Sequence of chain 1.E:
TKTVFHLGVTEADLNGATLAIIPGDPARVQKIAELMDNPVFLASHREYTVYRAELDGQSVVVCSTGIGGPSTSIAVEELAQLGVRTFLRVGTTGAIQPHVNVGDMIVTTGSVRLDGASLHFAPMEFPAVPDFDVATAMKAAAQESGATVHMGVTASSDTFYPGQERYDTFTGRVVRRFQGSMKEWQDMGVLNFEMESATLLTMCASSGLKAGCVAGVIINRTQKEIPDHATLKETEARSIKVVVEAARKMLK

A small-molecule ligand and the protein it binds are described below.
Small molecule (SMILES): Nc1ccnc(=O)[nH]1

Binding-site contacts:
Ligand atom C4 contacts residue GLN165 of chain 1.E at 3.7 Å.
Ligand atom C6 contacts residue GOL1 of chain 1.HA at 3.6 Å.
Ligand atom C6 contacts residue THR94 of chain 1.E at 3.7 Å.
Ligand atom C5 contacts residue CTN1 of chain 1.FA at 0.8 Å.
Ligand atom N4 contacts residue GLY95 of chain 1.E at 3.5 Å.
Ligand atom N3 contacts residue GLY95 of chain 1.E at 4.0 Å.
Ligand atom C2 contacts residue GLN165 of chain 1.E at 3.7 Å.
Ligand atom N3 contacts residue PHE161 of chain 1.E at 3.6 Å.
Ligand atom C5 contacts residue ILE220 of chain 1.E at 4.1 Å (hydrophobic).
Ligand atom O2 contacts residue GLN165 of chain 1.E at 3.0 Å (h-bond).
Ligand atom O2 contacts residue MET196 of chain 1.E at 3.6 Å.
Ligand atom N1 contacts residue CTN1 of chain 1.FA at 0.7 Å (h-bond).
Ligand atom C6 contacts residue CTN1 of chain 1.FA at 0.7 Å.
Ligand atom C6 contacts residue GLY95 of chain 1.E at 3.9 Å.
Ligand atom O2 contacts residue GLU195 of chain 1.E at 3.5 Å.
Ligand atom N3 contacts residue CTN1 of chain 1.FA at 0.5 Å (h-bond).
Ligand atom C4 contacts residue CTN1 of chain 1.FA at 0.6 Å.
Ligand atom N4 contacts residue CTN1 of chain 1.FA at 0.5 Å (h-bond).
Ligand atom O2 contacts residue PHE194 of chain 1.E at 3.9 Å.
Ligand atom N1 contacts residue GOL1 of chain 1.HA at 2.9 Å (h-bond).
Ligand atom N1 contacts residue THR93 of chain 1.E at 3.9 Å.
Ligand atom O2 contacts residue GOL1 of chain 1.HA at 3.9 Å.
Ligand atom C6 contacts residue THR93 of chain 1.E at 3.7 Å.
Ligand atom C2 contacts residue PHE161 of chain 1.E at 3.7 Å (hydrophobic).
Ligand atom N4 contacts residue ARG167 of chain 1.E at 2.9 Å (salt-bridge).
Ligand atom C2 contacts residue GOL1 of chain 1.HA at 3.9 Å.
Ligand atom C5 contacts residue THR94 of chain 1.E at 3.6 Å.
Ligand atom C4 contacts residue ARG167 of chain 1.E at 3.8 Å.
Ligand atom C4 contacts residue PHE161 of chain 1.E at 3.9 Å (hydrophobic).
Ligand atom C2 contacts residue CTN1 of chain 1.FA at 0.5 Å.
Ligand atom C4 contacts residue GLY95 of chain 1.E at 3.5 Å.
Ligand atom N4 contacts residue ILE220 of chain 1.E at 3.5 Å.
Ligand atom O2 contacts residue CTN1 of chain 1.FA at 0.4 Å (h-bond).
Ligand atom N3 contacts residue PHE194 of chain 1.E at 3.8 Å.
Ligand atom C6 contacts residue ILE219 of chain 1.E at 4.0 Å (hydrophobic).
Ligand atom O2 contacts residue PHE161 of chain 1.E at 3.9 Å.
Ligand atom C2 contacts residue PHE194 of chain 1.E at 3.7 Å (hydrophobic).
Ligand atom C5 contacts residue GLY95 of chain 1.E at 3.4 Å.
Ligand atom N3 contacts residue GLN165 of chain 1.E at 2.9 Å (h-bond).
Ligand atom N4 contacts residue GLN165 of chain 1.E at 3.6 Å.